Sequence of chain 1.E:
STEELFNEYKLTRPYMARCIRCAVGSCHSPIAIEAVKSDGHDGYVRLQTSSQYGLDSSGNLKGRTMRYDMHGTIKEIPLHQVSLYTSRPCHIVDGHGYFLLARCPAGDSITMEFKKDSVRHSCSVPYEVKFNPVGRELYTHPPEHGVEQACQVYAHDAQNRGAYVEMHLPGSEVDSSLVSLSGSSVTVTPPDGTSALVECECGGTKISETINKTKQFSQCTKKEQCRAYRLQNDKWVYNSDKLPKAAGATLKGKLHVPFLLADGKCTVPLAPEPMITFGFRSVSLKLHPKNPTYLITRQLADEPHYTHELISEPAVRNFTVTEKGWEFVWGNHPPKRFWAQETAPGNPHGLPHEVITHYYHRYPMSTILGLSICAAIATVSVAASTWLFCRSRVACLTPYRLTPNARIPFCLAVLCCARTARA

The small molecule below binds the protein below.
Small molecule (SMILES): CC(=O)N[C@@H]1[C@@H](O)[C@H](O)[C@@H](CO)O[C@H]1O

Binding-site contacts:
Ligand atom C1 contacts residue ASN212 of chain 1.E at 1.4 Å.
Ligand atom C3 contacts residue ASN212 of chain 1.E at 3.8 Å.
Ligand atom O7 contacts residue ASN212 of chain 1.E at 4.5 Å.
Ligand atom N2 contacts residue ASN212 of chain 1.E at 2.9 Å (h-bond).
Ligand atom C5 contacts residue ASN212 of chain 1.E at 3.7 Å.
Ligand atom C7 contacts residue ASN212 of chain 1.E at 3.9 Å.
Ligand atom C4 contacts residue ASN212 of chain 1.E at 4.2 Å.
Ligand atom O5 contacts residue ASN212 of chain 1.E at 2.4 Å (h-bond).
Ligand atom C1 contacts residue ILE211 of chain 1.E at 4.2 Å (hydrophobic).
Ligand atom C2 contacts residue ASN212 of chain 1.E at 2.4 Å.
Ligand atom N2 contacts residue ILE211 of chain 1.E at 4.3 Å.